This protein binds this small molecule.
Small molecule (SMILES): Cc1cn([C@H]2C[C@H](O[P](=O)(O)OC[C@H]3O[C@@H](n4cc(C)c(=O)[nH]c4=O)C[C@@H]3O)[C@@H](CO[P](=O)(O)O[C@H]3C[C@H](n4ccc(=O)[nH]c4=O)O[C@@H]3COP(=O)=O)O2)c(=O)[nH]c1=O

Binding-site contacts:
Ligand atom OP1 contacts residue GLN252 of chain 4.A at 3.7 Å.
Ligand atom N1 contacts residue LEU328 of chain 4.A at 3.8 Å.
Ligand atom N3 contacts residue LEU328 of chain 4.A at 3.9 Å.
Ligand atom C2 contacts residue PRO334 of chain 4.A at 3.7 Å (hydrophobic).
Ligand atom P contacts residue PHE333 of chain 4.A at 3.8 Å.
Ligand atom C2' contacts residue PHE333 of chain 4.A at 2.9 Å (hydrophobic).
Ligand atom C4 contacts residue PRO334 of chain 4.A at 3.6 Å (hydrophobic).
Ligand atom C4' contacts residue GLN252 of chain 4.A at 3.5 Å.
Ligand atom O5' contacts residue PHE333 of chain 4.A at 3.8 Å.
Ligand atom O4' contacts residue GLN252 of chain 4.A at 3.9 Å.
Ligand atom O4' contacts residue LEU328 of chain 4.A at 3.0 Å.
Ligand atom C3' contacts residue PHE333 of chain 4.A at 3.8 Å (hydrophobic).
Ligand atom C5 contacts residue GLY98 of chain 4.A at 2.9 Å.
Ligand atom OP2 contacts residue ARG391 of chain 4.A at 3.9 Å.
Ligand atom C5' contacts residue GLN252 of chain 4.A at 3.4 Å.
Ligand atom OP2 contacts residue GLN252 of chain 4.A at 4.1 Å.
Ligand atom O4 contacts residue GLY98 of chain 4.A at 2.8 Å (h-bond).
Ligand atom O3' contacts residue PHE333 of chain 4.A at 3.5 Å.
Ligand atom O5' contacts residue LEU328 of chain 4.A at 3.6 Å.
Ligand atom C5' contacts residue PHE333 of chain 4.A at 3.2 Å (hydrophobic).
Ligand atom C4 contacts residue GLY98 of chain 4.A at 3.2 Å.
Ligand atom C4' contacts residue LEU328 of chain 4.A at 4.1 Å (hydrophobic).
Ligand atom O4 contacts residue PRO334 of chain 4.A at 3.7 Å.
Ligand atom OP1 contacts residue ARG391 of chain 4.A at 3.8 Å.
Ligand atom OP2 contacts residue PHE333 of chain 4.A at 3.3 Å.
Ligand atom O5' contacts residue GLN252 of chain 4.A at 3.1 Å (h-bond).
Ligand atom C6 contacts residue GLY98 of chain 4.A at 4.1 Å.
Ligand atom N3 contacts residue PRO334 of chain 4.A at 3.5 Å.
Ligand atom O2 contacts residue LEU328 of chain 4.A at 2.2 Å.
Ligand atom C7 contacts residue TYR336 of chain 4.A at 3.6 Å (hydrophobic).
Ligand atom C2 contacts residue LEU328 of chain 4.A at 3.0 Å (hydrophobic).
Ligand atom C1' contacts residue LEU328 of chain 4.A at 3.9 Å (hydrophobic).
Ligand atom C6 contacts residue PHE333 of chain 4.A at 3.7 Å (hydrophobic).
Ligand atom N1 contacts residue PHE333 of chain 4.A at 3.8 Å.
Ligand atom O2 contacts residue PRO334 of chain 4.A at 3.8 Å.
Ligand atom C2' contacts residue LEU328 of chain 4.A at 3.7 Å (hydrophobic).
Ligand atom O4' contacts residue PRO334 of chain 4.A at 4.0 Å.
Ligand atom OP2 contacts residue GLU102 of chain 4.A at 3.5 Å (salt-bridge).
Ligand atom C1' contacts residue PHE333 of chain 4.A at 3.1 Å (hydrophobic).
Ligand atom O4 contacts residue ALA259 of chain 4.A at 3.2 Å.

Sequence of chain 4.A:
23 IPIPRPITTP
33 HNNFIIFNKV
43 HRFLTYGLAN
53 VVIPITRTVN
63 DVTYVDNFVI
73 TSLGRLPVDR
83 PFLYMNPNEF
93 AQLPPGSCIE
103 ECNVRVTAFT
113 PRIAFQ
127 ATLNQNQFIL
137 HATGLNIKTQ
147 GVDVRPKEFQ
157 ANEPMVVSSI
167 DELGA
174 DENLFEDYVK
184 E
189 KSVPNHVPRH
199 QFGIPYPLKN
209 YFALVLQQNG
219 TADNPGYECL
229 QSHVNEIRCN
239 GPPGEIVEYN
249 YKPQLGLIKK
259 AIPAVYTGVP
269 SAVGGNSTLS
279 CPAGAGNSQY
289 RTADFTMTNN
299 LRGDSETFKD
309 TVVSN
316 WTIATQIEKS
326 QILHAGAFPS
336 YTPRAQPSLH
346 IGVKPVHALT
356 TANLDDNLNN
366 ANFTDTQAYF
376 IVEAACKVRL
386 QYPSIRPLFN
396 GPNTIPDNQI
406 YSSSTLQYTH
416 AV